A protein and the small-molecule ligand that binds it are described below.
Small molecule (SMILES): CC(=O)N[C@@H]1[C@@H](O)[C@H](O)[C@@H](CO)O[C@H]1O

Sequence of chain 3.B:
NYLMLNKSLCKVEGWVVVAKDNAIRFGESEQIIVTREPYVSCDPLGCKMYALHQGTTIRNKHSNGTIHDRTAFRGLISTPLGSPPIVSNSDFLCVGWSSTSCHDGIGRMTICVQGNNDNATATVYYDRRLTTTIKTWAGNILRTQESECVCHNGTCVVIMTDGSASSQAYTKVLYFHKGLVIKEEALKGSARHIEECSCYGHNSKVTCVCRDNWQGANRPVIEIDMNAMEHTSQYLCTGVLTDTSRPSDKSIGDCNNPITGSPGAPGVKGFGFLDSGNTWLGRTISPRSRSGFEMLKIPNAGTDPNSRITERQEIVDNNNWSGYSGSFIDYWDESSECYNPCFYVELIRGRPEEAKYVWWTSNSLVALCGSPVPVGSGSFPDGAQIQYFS

Binding-site contacts:
Ligand atom C1 contacts residue ASN119 of chain 1.B at 1.4 Å.
Ligand atom N2 contacts residue ASN119 of chain 1.B at 2.7 Å (h-bond).
Ligand atom C6 contacts residue GLY376 of chain 3.B at 3.4 Å.
Ligand atom C8 contacts residue ASP118 of chain 1.B at 4.4 Å.
Ligand atom N2 contacts residue LYS135 of chain 1.B at 4.3 Å.
Ligand atom C3 contacts residue ASN119 of chain 1.B at 3.6 Å.
Ligand atom C1 contacts residue SER377 of chain 3.B at 4.0 Å.
Ligand atom O6 contacts residue GLN313 of chain 3.B at 3.9 Å.
Ligand atom C7 contacts residue ASN119 of chain 1.B at 3.0 Å.
Ligand atom C5 contacts residue ASN119 of chain 1.B at 3.7 Å.
Ligand atom C5 contacts residue VAL375 of chain 3.B at 3.3 Å (hydrophobic).
Ligand atom O5 contacts residue ASN119 of chain 1.B at 2.4 Å (h-bond).
Ligand atom O5 contacts residue SER377 of chain 3.B at 3.5 Å (h-bond).
Ligand atom C5 contacts residue GLY376 of chain 3.B at 3.8 Å.
Ligand atom C1 contacts residue LYS135 of chain 1.B at 4.3 Å.
Ligand atom C8 contacts residue ASN119 of chain 1.B at 4.2 Å.
Ligand atom O6 contacts residue GLY376 of chain 3.B at 2.6 Å (h-bond).
Ligand atom C1 contacts residue VAL375 of chain 3.B at 3.7 Å (hydrophobic).
Ligand atom C6 contacts residue VAL375 of chain 3.B at 3.8 Å (hydrophobic).
Ligand atom C2 contacts residue ASN119 of chain 1.B at 2.2 Å.
Ligand atom O5 contacts residue VAL375 of chain 3.B at 3.4 Å (h-bond).
Ligand atom O6 contacts residue VAL375 of chain 3.B at 3.1 Å (h-bond).
Ligand atom O7 contacts residue ASP118 of chain 1.B at 4.4 Å.
Ligand atom O5 contacts residue GLY376 of chain 3.B at 3.2 Å.
Ligand atom O6 contacts residue SER377 of chain 3.B at 4.5 Å.
Ligand atom C6 contacts residue SER377 of chain 3.B at 4.4 Å.
Ligand atom C4 contacts residue ASN119 of chain 1.B at 4.1 Å.
Ligand atom C1 contacts residue GLY376 of chain 3.B at 3.8 Å.
Ligand atom O7 contacts residue ASN119 of chain 1.B at 3.0 Å (h-bond).

Sequence of chain 1.B:
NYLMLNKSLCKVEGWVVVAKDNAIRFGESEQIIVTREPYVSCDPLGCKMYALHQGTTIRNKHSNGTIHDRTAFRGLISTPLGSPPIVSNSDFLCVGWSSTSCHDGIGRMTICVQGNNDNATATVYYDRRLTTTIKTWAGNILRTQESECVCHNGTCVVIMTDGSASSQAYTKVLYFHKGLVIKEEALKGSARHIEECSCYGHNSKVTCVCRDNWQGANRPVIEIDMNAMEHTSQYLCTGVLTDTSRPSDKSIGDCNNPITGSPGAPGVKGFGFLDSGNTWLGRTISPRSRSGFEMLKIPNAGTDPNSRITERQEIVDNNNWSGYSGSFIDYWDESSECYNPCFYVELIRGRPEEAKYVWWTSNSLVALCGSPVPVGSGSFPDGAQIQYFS